Sequence of chain 1.D:
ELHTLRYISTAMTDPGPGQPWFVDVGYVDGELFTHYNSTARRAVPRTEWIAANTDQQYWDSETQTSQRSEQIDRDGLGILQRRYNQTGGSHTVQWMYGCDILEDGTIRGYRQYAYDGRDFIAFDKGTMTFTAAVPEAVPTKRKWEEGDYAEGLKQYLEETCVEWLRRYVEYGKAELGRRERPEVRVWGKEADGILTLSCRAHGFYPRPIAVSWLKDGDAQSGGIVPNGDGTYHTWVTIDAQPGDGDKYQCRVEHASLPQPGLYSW

A protein and the small-molecule ligand that binds it are described below.
Small molecule (SMILES): C[C@@H](O)[C@H](NC(=O)[C@H](CCC(N)=O)NC(=O)[C@H](CCC(=O)O)NC(=O)[C@H](CCCN=C(N)N)NC(=O)[C@H](CCCN=C(N)N)NC(=O)[C@@H](N)CCCN=C(N)N)C(=O)N[C@@H](CC(=O)O)C(=O)N[C@@H](Cc1ccc(O)cc1)C(=O)O

Binding-site contacts:
Ligand atom CZ contacts residue ASP24 of chain 1.D at 3.4 Å.
Ligand atom NH1 contacts residue GLU62 of chain 1.D at 3.0 Å (salt-bridge).
Ligand atom CG2 contacts residue TRP144 of chain 1.D at 3.4 Å (hydrophobic).
Ligand atom NH2 contacts residue ASP24 of chain 1.D at 2.9 Å (salt-bridge).
Ligand atom CD contacts residue GLU62 of chain 1.D at 3.4 Å.
Ligand atom N contacts residue TYR7 of chain 1.D at 2.9 Å (h-bond).
Ligand atom O contacts residue LYS143 of chain 1.D at 3.4 Å.
Ligand atom NE2 contacts residue TRP95 of chain 1.D at 3.2 Å.
Ligand atom OD1 contacts residue ARG68 of chain 1.D at 3.0 Å (salt-bridge).
Ligand atom CA contacts residue TYR97 of chain 1.D at 3.2 Å (hydrophobic).
Ligand atom CA contacts residue TYR7 of chain 1.D at 3.2 Å (hydrophobic).
Ligand atom OH contacts residue VAL93 of chain 1.D at 3.3 Å.
Ligand atom NE contacts residue ASP24 of chain 1.D at 3.1 Å (salt-bridge).
Ligand atom O contacts residue ARG111 of chain 1.D at 2.9 Å (salt-bridge).
Ligand atom OXT contacts residue LYS143 of chain 1.D at 3.1 Å (salt-bridge).
Ligand atom OE2 contacts residue ARG68 of chain 1.D at 3.3 Å.
Ligand atom O contacts residue TRP144 of chain 1.D at 2.9 Å (h-bond).
Ligand atom NE contacts residue GLU62 of chain 1.D at 3.0 Å (salt-bridge).
Ligand atom NH1 contacts residue THR34 of chain 1.D at 3.1 Å (h-bond).
Ligand atom OH contacts residue ASP73 of chain 1.D at 2.9 Å (salt-bridge).
Ligand atom CG contacts residue GLU62 of chain 1.D at 3.2 Å.
Ligand atom OD2 contacts residue ARG68 of chain 1.D at 3.4 Å (salt-bridge).
Ligand atom CB contacts residue TYR97 of chain 1.D at 3.4 Å (hydrophobic).
Ligand atom C contacts residue TYR7 of chain 1.D at 3.3 Å (hydrophobic).
Ligand atom O contacts residue ARG111 of chain 1.D at 3.1 Å (salt-bridge).
Ligand atom O contacts residue THR140 of chain 1.D at 3.0 Å (h-bond).
Ligand atom N contacts residue TYR168 of chain 1.D at 2.8 Å (h-bond).
Ligand atom OH contacts residue TYR113 of chain 1.D at 3.4 Å.
Ligand atom CD contacts residue TRP95 of chain 1.D at 3.1 Å (hydrophobic).
Ligand atom NE2 contacts residue ASP73 of chain 1.D at 2.8 Å (salt-bridge).
Ligand atom NE contacts residue SER66 of chain 1.D at 3.1 Å (h-bond).
Ligand atom NH2 contacts residue THR34 of chain 1.D at 3.0 Å (h-bond).
Ligand atom CG contacts residue TYR58 of chain 1.D at 3.4 Å (hydrophobic).
Ligand atom OE1 contacts residue TYR113 of chain 1.D at 2.6 Å (h-bond).
Ligand atom O contacts residue ARG83 of chain 1.D at 3.3 Å (salt-bridge).
Ligand atom CD contacts residue SER66 of chain 1.D at 3.3 Å.
Ligand atom CB contacts residue GLU62 of chain 1.D at 3.4 Å.
Ligand atom N contacts residue TYR97 of chain 1.D at 2.9 Å (h-bond).
Ligand atom O contacts residue TYR156 of chain 1.D at 2.7 Å (h-bond).
Ligand atom N contacts residue GLU62 of chain 1.D at 3.0 Å (salt-bridge).